The protein below binds the small molecule below.
Small molecule (SMILES): CCc1nc(N)nc(N)c1-c1ccc2c(c1)N(CCCOC)C(=O)C(C)(C)O2

Sequence of chain 3.B:
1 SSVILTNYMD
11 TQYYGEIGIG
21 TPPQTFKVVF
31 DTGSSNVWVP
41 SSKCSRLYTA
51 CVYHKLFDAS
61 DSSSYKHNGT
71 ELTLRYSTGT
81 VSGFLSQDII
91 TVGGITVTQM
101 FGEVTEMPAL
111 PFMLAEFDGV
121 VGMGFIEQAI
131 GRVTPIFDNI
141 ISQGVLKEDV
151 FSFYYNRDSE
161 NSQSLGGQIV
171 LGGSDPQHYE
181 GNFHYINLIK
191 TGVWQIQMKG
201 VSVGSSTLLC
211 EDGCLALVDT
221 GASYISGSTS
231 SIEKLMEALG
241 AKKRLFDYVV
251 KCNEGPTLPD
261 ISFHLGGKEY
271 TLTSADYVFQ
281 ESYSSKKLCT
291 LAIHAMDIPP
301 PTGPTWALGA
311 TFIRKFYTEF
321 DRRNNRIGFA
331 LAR

Binding-site contacts:
Ligand atom O1 contacts residue VAL29 of chain 3.B at 3.5 Å.
Ligand atom C3 contacts residue TYR76 of chain 3.B at 3.6 Å (hydrophobic).
Ligand atom C19 contacts residue VAL29 of chain 3.B at 3.6 Å (hydrophobic).
Ligand atom N2 contacts residue ASP31 of chain 3.B at 2.3 Å (salt-bridge).
Ligand atom C16 contacts residue THR11 of chain 3.B at 3.5 Å.
Ligand atom O4 contacts residue THR11 of chain 3.B at 3.6 Å.
Ligand atom C9 contacts residue THR78 of chain 3.B at 3.7 Å.
Ligand atom C2 contacts residue ASP31 of chain 3.B at 3.1 Å.
Ligand atom C19 contacts residue TYR155 of chain 3.B at 3.4 Å (hydrophobic).
Ligand atom C2 contacts residue ASP219 of chain 3.B at 3.7 Å.
Ligand atom C19 contacts residue TYR13 of chain 3.B at 3.5 Å (hydrophobic).
Ligand atom C17 contacts residue THR11 of chain 3.B at 3.4 Å.
Ligand atom C11 contacts residue GLY221 of chain 3.B at 3.5 Å.
Ligand atom C3 contacts residue ASP31 of chain 3.B at 3.4 Å.
Ligand atom C18 contacts residue GLY221 of chain 3.B at 3.4 Å.
Ligand atom C16 contacts residue SER223 of chain 3.B at 3.2 Å.
Ligand atom C5 contacts residue VAL29 of chain 3.B at 3.6 Å (hydrophobic).
Ligand atom O1 contacts residue GLN12 of chain 3.B at 3.8 Å.
Ligand atom C19 contacts residue THR220 of chain 3.B at 3.1 Å.
Ligand atom C8 contacts residue THR78 of chain 3.B at 3.0 Å.
Ligand atom C6 contacts residue ASP31 of chain 3.B at 3.5 Å.
Ligand atom O3 contacts residue PRO111 of chain 3.B at 3.7 Å.
Ligand atom C20 contacts residue PHE117 of chain 3.B at 3.7 Å (hydrophobic).
Ligand atom N1 contacts residue ASP219 of chain 3.B at 3.7 Å.
Ligand atom C6 contacts residue VAL120 of chain 3.B at 3.6 Å (hydrophobic).
Ligand atom C5 contacts residue ASP31 of chain 3.B at 3.6 Å.
Ligand atom O1 contacts residue TYR13 of chain 3.B at 3.2 Å (h-bond).
Ligand atom C1 contacts residue GLY221 of chain 3.B at 3.5 Å.
Ligand atom N3 contacts residue SER77 of chain 3.B at 3.7 Å.
Ligand atom C18 contacts residue THR11 of chain 3.B at 3.6 Å.
Ligand atom O4 contacts residue GLN12 of chain 3.B at 3.0 Å.
Ligand atom C5 contacts residue VAL120 of chain 3.B at 3.5 Å (hydrophobic).
Ligand atom C7 contacts residue THR78 of chain 3.B at 3.1 Å.
Ligand atom C3 contacts residue GLY221 of chain 3.B at 3.7 Å.
Ligand atom N4 contacts residue GLY33 of chain 3.B at 3.2 Å (h-bond).
Ligand atom N4 contacts residue ASP219 of chain 3.B at 3.1 Å (salt-bridge).
Ligand atom C20 contacts residue ALA115 of chain 3.B at 3.3 Å (hydrophobic).
Ligand atom N2 contacts residue TYR76 of chain 3.B at 3.5 Å.
Ligand atom C4 contacts residue GLY221 of chain 3.B at 3.5 Å.
Ligand atom N4 contacts residue ASP31 of chain 3.B at 2.9 Å (salt-bridge).